Sequence of chain 1.E:
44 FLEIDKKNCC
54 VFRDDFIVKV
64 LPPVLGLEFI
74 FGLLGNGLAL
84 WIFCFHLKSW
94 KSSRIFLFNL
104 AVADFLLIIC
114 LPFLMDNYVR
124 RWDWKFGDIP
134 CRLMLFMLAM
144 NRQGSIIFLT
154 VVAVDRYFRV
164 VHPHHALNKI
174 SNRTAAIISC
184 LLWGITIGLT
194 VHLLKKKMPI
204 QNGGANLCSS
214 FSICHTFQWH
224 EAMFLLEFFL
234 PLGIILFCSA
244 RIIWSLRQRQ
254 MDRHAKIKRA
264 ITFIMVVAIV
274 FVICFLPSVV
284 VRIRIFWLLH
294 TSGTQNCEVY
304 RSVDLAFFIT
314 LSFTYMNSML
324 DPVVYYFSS

The small molecule below binds the protein below.
Small molecule (SMILES): CC(C)CCC[C@@H](C)[C@H]1CC[C@H]2[C@@H]3CC=C4C[C@@H](O)CC[C@]4(C)[C@H]3CC[C@]12C

Binding-site contacts:
Ligand atom C26 contacts residue VAL154 of chain 1.E at 4.0 Å (hydrophobic).
Ligand atom C23 contacts residue VAL154 of chain 1.E at 4.4 Å (hydrophobic).
Ligand atom C16 contacts residue VAL154 of chain 1.E at 3.7 Å (hydrophobic).
Ligand atom C27 contacts residue VAL157 of chain 1.E at 4.3 Å (hydrophobic).
Ligand atom C6 contacts residue ILE150 of chain 1.E at 4.3 Å (hydrophobic).
Ligand atom C6 contacts residue PRO234 of chain 1.E at 4.0 Å (hydrophobic).
Ligand atom C7 contacts residue PRO234 of chain 1.E at 4.4 Å (hydrophobic).
Ligand atom C16 contacts residue THR153 of chain 1.E at 4.2 Å.
Ligand atom O1 contacts residue GLN146 of chain 1.E at 4.2 Å.
Ligand atom C3 contacts residue LEU229 of chain 1.E at 3.5 Å (hydrophobic).
Ligand atom C15 contacts residue ILE150 of chain 1.E at 4.3 Å (hydrophobic).
Ligand atom C8 contacts residue ILE150 of chain 1.E at 4.3 Å (hydrophobic).
Ligand atom C26 contacts residue LEU170 of chain 1.E at 4.4 Å (hydrophobic).
Ligand atom C26 contacts residue PHE99 of chain 1.E at 4.0 Å (hydrophobic).
Ligand atom C24 contacts residue VAL154 of chain 1.E at 3.6 Å (hydrophobic).
Ligand atom C27 contacts residue LEU170 of chain 1.E at 4.2 Å (hydrophobic).
Ligand atom C22 contacts residue VAL154 of chain 1.E at 3.7 Å (hydrophobic).
Ligand atom C25 contacts residue VAL154 of chain 1.E at 4.4 Å (hydrophobic).
Ligand atom C18 contacts residue ILE150 of chain 1.E at 4.0 Å (hydrophobic).
Ligand atom C2 contacts residue LEU229 of chain 1.E at 4.2 Å (hydrophobic).
Ligand atom C5 contacts residue ILE150 of chain 1.E at 4.3 Å (hydrophobic).
Ligand atom C15 contacts residue VAL154 of chain 1.E at 4.3 Å (hydrophobic).
Ligand atom C15 contacts residue THR153 of chain 1.E at 3.5 Å.
Ligand atom C1 contacts residue LEU233 of chain 1.E at 4.5 Å (hydrophobic).
Ligand atom C19 contacts residue ILE150 of chain 1.E at 3.7 Å (hydrophobic).
Ligand atom C18 contacts residue LEU185 of chain 1.E at 3.4 Å (hydrophobic).
Ligand atom O1 contacts residue LEU229 of chain 1.E at 3.2 Å.
Ligand atom C19 contacts residue ILE188 of chain 1.E at 4.3 Å (hydrophobic).